This small molecule binds to this protein.
Small molecule (SMILES): CC(=O)Nc1ccc(C(=O)O)cc1N

Binding-site contacts:
Ligand atom C6 contacts residue GLU38 of chain 1.B at 3.8 Å.
Ligand atom O4' contacts residue ASP70 of chain 1.B at 4.1 Å.
Ligand atom N4 contacts residue GLU146 of chain 1.B at 3.9 Å.
Ligand atom C' contacts residue ARG290 of chain 1.B at 4.0 Å.
Ligand atom C5 contacts residue GLU196 of chain 1.B at 4.0 Å.
Ligand atom C5 contacts residue TYR325 of chain 1.B at 3.3 Å (hydrophobic).
Ligand atom O1' contacts residue TYR325 of chain 1.B at 3.2 Å (h-bond).
Ligand atom O1' contacts residue ARG211 of chain 1.B at 3.5 Å (salt-bridge).
Ligand atom O1' contacts residue ARG290 of chain 1.B at 3.4 Å (salt-bridge).
Ligand atom C6 contacts residue GLU196 of chain 1.B at 4.3 Å.
Ligand atom C5 contacts residue ASP70 of chain 1.B at 2.9 Å.
Ligand atom O1' contacts residue ARG37 of chain 1.B at 4.0 Å.
Ligand atom CM4 contacts residue ARG71 of chain 1.B at 3.7 Å.
Ligand atom C3 contacts residue TYR325 of chain 1.B at 4.2 Å (hydrophobic).
Ligand atom C6 contacts residue ASP70 of chain 1.B at 3.0 Å.
Ligand atom O2' contacts residue ASP70 of chain 1.B at 4.1 Å.
Ligand atom C1 contacts residue ARG37 of chain 1.B at 4.1 Å.
Ligand atom C1 contacts residue TYR325 of chain 1.B at 3.0 Å (hydrophobic).
Ligand atom CM4 contacts residue TRP97 of chain 1.B at 3.5 Å (hydrophobic).
Ligand atom N4 contacts residue ASP70 of chain 1.B at 3.9 Å.
Ligand atom C4' contacts residue ASP70 of chain 1.B at 3.6 Å.
Ligand atom C5 contacts residue GLU38 of chain 1.B at 3.7 Å.
Ligand atom C2 contacts residue TYR325 of chain 1.B at 3.8 Å (hydrophobic).
Ligand atom C6 contacts residue TYR325 of chain 1.B at 2.8 Å (hydrophobic).
Ligand atom C3 contacts residue ASP70 of chain 1.B at 3.5 Å.
Ligand atom C4 contacts residue GLU196 of chain 1.B at 4.2 Å.
Ligand atom C1 contacts residue ASP70 of chain 1.B at 3.3 Å.
Ligand atom C' contacts residue TYR325 of chain 1.B at 3.4 Å (hydrophobic).
Ligand atom C4' contacts residue ARG71 of chain 1.B at 4.0 Å.
Ligand atom C' contacts residue ASP70 of chain 1.B at 4.2 Å.
Ligand atom C' contacts residue ARG37 of chain 1.B at 3.6 Å.
Ligand atom O2' contacts residue ARG290 of chain 1.B at 3.8 Å.
Ligand atom N3 contacts residue ASP70 of chain 1.B at 4.4 Å.
Ligand atom O4' contacts residue ARG71 of chain 1.B at 3.1 Å (salt-bridge).
Ligand atom C6 contacts residue ARG37 of chain 1.B at 3.7 Å.
Ligand atom C2 contacts residue ASP70 of chain 1.B at 3.5 Å.
Ligand atom O2' contacts residue ARG37 of chain 1.B at 3.4 Å (salt-bridge).
Ligand atom CM4 contacts residue ASP70 of chain 1.B at 3.4 Å.
Ligand atom C4 contacts residue TYR325 of chain 1.B at 4.0 Å (hydrophobic).
Ligand atom C4 contacts residue ASP70 of chain 1.B at 3.1 Å.

Sequence of chain 1.B:
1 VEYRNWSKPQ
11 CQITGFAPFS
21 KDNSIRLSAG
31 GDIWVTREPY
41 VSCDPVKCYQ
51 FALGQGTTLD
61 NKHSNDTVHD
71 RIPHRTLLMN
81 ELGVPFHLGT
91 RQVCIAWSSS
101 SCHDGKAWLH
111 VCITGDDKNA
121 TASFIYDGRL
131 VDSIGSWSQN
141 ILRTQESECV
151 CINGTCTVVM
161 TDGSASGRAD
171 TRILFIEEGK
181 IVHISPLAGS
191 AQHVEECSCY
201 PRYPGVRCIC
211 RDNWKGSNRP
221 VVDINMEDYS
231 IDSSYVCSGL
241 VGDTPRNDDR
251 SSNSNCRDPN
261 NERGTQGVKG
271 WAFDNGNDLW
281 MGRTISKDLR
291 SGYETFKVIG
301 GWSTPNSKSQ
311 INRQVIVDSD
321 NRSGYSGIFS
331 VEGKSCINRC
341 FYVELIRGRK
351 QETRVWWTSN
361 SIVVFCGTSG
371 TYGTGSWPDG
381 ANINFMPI